Binding-site contacts:
Ligand atom C17 contacts residue TRP40 of chain 1.A at 3.9 Å (hydrophobic).
Ligand atom C24 contacts residue PRO41 of chain 1.A at 4.0 Å (hydrophobic).
Ligand atom C12 contacts residue PRO41 of chain 1.A at 4.0 Å (hydrophobic).
Ligand atom F01 contacts residue MET64 of chain 1.A at 4.0 Å.
Ligand atom C05 contacts residue PRO41 of chain 1.A at 3.5 Å (hydrophobic).
Ligand atom F01 contacts residue MET91 of chain 1.A at 3.6 Å.
Ligand atom N11 contacts residue LEU51 of chain 1.A at 4.0 Å.
Ligand atom C04 contacts residue CYS95 of chain 1.A at 4.0 Å (hydrophobic).
Ligand atom C14 contacts residue TRP40 of chain 1.A at 3.4 Å (hydrophobic).
Ligand atom C03 contacts residue CYS95 of chain 1.A at 3.7 Å (hydrophobic).
Ligand atom C27 contacts residue LEU53 of chain 1.A at 4.0 Å (hydrophobic).
Ligand atom C20 contacts residue MET108 of chain 1.A at 4.1 Å (hydrophobic).
Ligand atom C24 contacts residue LEU51 of chain 1.A at 3.9 Å (hydrophobic).
Ligand atom C24 contacts residue VAL46 of chain 1.A at 4.0 Å (hydrophobic).
Ligand atom C05 contacts residue PHE42 of chain 1.A at 3.4 Å (hydrophobic).
Ligand atom N13 contacts residue TRP40 of chain 1.A at 3.5 Å.
Ligand atom C19 contacts residue TRP40 of chain 1.A at 3.5 Å (hydrophobic).
Ligand atom C04 contacts residue TYR56 of chain 1.A at 3.6 Å (hydrophobic).
Ligand atom C03 contacts residue TYR56 of chain 1.A at 3.2 Å (hydrophobic).
Ligand atom C02 contacts residue VAL46 of chain 1.A at 4.0 Å (hydrophobic).
Ligand atom C08 contacts residue ILE105 of chain 1.A at 3.8 Å (hydrophobic).
Ligand atom C16 contacts residue TRP40 of chain 1.A at 4.0 Å (hydrophobic).
Ligand atom C32 contacts residue ILE105 of chain 1.A at 3.9 Å (hydrophobic).
Ligand atom N33 contacts residue ASN99 of chain 1.A at 3.0 Å (h-bond).
Ligand atom C23 contacts residue PRO41 of chain 1.A at 3.6 Å (hydrophobic).
Ligand atom C05 contacts residue VAL46 of chain 1.A at 4.0 Å (hydrophobic).
Ligand atom C03 contacts residue VAL46 of chain 1.A at 4.1 Å (hydrophobic).
Ligand atom C02 contacts residue PHE42 of chain 1.A at 3.8 Å (hydrophobic).
Ligand atom N22 contacts residue LEU51 of chain 1.A at 3.3 Å.
Ligand atom F01 contacts residue PHE42 of chain 1.A at 3.6 Å.
Ligand atom C32 contacts residue TYR98 of chain 1.A at 4.1 Å (hydrophobic).
Ligand atom N33 contacts residue ILE105 of chain 1.A at 3.8 Å.
Ligand atom N22 contacts residue PRO41 of chain 1.A at 4.0 Å.
Ligand atom C32 contacts residue ASN99 of chain 1.A at 3.2 Å.
Ligand atom C21 contacts residue TRP40 of chain 1.A at 3.3 Å (hydrophobic).
Ligand atom C15 contacts residue TRP40 of chain 1.A at 3.8 Å (hydrophobic).
Ligand atom C23 contacts residue LEU51 of chain 1.A at 3.4 Å (hydrophobic).
Ligand atom N33 contacts residue TYR98 of chain 1.A at 3.9 Å.
Ligand atom C06 contacts residue PRO41 of chain 1.A at 3.8 Å (hydrophobic).
Ligand atom C12 contacts residue LEU51 of chain 1.A at 3.6 Å (hydrophobic).

Sequence of chain 1.A:
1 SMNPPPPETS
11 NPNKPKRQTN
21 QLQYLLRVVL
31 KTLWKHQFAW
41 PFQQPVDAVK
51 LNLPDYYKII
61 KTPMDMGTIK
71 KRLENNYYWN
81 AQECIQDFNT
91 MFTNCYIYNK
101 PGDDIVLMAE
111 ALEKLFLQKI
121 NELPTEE

The protein below binds the small molecule below.
Small molecule (SMILES): Cc1ccc(Nc2nccc(-c3c(-c4ccc(F)cc4)ncn3C3CCNCC3)n2)cc1C